Sequence of chain 3.C:
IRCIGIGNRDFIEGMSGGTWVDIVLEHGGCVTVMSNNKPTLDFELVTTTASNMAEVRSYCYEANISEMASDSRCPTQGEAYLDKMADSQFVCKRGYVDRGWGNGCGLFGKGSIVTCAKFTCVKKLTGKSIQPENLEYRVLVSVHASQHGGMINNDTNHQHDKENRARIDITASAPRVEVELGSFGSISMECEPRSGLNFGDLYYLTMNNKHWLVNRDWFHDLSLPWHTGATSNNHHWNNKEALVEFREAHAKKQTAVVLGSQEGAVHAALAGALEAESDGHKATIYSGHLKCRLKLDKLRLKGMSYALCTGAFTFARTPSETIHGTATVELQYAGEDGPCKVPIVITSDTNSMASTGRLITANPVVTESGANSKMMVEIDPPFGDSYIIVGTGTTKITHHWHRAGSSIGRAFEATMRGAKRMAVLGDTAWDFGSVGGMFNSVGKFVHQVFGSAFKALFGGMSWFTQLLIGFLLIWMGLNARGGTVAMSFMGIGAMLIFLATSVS

A protein and the small-molecule ligand that binds it are described below.
Small molecule (SMILES): CC(=O)N[C@H]1[C@H](O[C@H]2[C@H](O)[C@@H](NC(C)=O)CO[C@@H]2CO[C@@H]2O[C@@H](C)[C@@H](O)[C@@H](O)[C@@H]2O)O[C@H](CO)[C@@H](O)[C@@H]1O

Binding-site contacts:
Ligand atom C2 contacts residue MET151 of chain 3.C at 4.3 Å (hydrophobic).
Ligand atom C8 contacts residue GLY150 of chain 3.C at 3.7 Å.
Ligand atom C6 contacts residue THR156 of chain 3.C at 3.9 Å.
Ligand atom C6 contacts residue ASN157 of chain 3.C at 3.7 Å.
Ligand atom C5 contacts residue MET151 of chain 3.C at 3.8 Å (hydrophobic).
Ligand atom O7 contacts residue GLY150 of chain 3.C at 2.9 Å (h-bond).
Ligand atom O5 contacts residue THR156 of chain 3.C at 3.8 Å.
Ligand atom C5 contacts residue THR156 of chain 3.C at 3.8 Å.
Ligand atom C2 contacts residue GLY150 of chain 3.C at 3.8 Å.
Ligand atom C4 contacts residue MET151 of chain 3.C at 3.9 Å (hydrophobic).
Ligand atom N2 contacts residue GLY150 of chain 3.C at 3.5 Å (h-bond).
Ligand atom O6 contacts residue MET151 of chain 3.C at 4.4 Å.
Ligand atom C8 contacts residue THR156 of chain 3.C at 4.2 Å.
Ligand atom C3 contacts residue ASN154 of chain 3.C at 3.8 Å.
Ligand atom C6 contacts residue THR156 of chain 3.C at 3.8 Å.
Ligand atom O7 contacts residue HIS148 of chain 3.C at 3.6 Å.
Ligand atom C7 contacts residue ASN154 of chain 3.C at 3.7 Å.
Ligand atom C1 contacts residue GLY150 of chain 3.C at 4.0 Å.
Ligand atom C4 contacts residue ASN154 of chain 3.C at 4.2 Å.
Ligand atom C8 contacts residue ASN157 of chain 3.C at 3.3 Å.
Ligand atom C3 contacts residue MET151 of chain 3.C at 4.1 Å (hydrophobic).
Ligand atom N2 contacts residue ASN154 of chain 3.C at 2.9 Å (h-bond).
Ligand atom C2 contacts residue ASN154 of chain 3.C at 2.4 Å.
Ligand atom O5 contacts residue ASN154 of chain 3.C at 2.3 Å (h-bond).
Ligand atom C1 contacts residue THR156 of chain 3.C at 4.3 Å.
Ligand atom C5 contacts residue ASN154 of chain 3.C at 3.6 Å.
Ligand atom C5 contacts residue THR156 of chain 3.C at 4.1 Å.
Ligand atom O7 contacts residue ASN154 of chain 3.C at 4.0 Å.
Ligand atom C7 contacts residue GLY150 of chain 3.C at 3.1 Å.
Ligand atom C1 contacts residue ASN154 of chain 3.C at 1.4 Å.
Ligand atom C6 contacts residue ASP161 of chain 3.C at 3.7 Å.
Ligand atom O5 contacts residue ASN157 of chain 3.C at 4.2 Å.
Ligand atom O5 contacts residue THR156 of chain 3.C at 4.1 Å.
Ligand atom C1 contacts residue MET151 of chain 3.C at 4.2 Å (hydrophobic).
Ligand atom O5 contacts residue MET151 of chain 3.C at 3.9 Å.